Sequence of chain 1.C:
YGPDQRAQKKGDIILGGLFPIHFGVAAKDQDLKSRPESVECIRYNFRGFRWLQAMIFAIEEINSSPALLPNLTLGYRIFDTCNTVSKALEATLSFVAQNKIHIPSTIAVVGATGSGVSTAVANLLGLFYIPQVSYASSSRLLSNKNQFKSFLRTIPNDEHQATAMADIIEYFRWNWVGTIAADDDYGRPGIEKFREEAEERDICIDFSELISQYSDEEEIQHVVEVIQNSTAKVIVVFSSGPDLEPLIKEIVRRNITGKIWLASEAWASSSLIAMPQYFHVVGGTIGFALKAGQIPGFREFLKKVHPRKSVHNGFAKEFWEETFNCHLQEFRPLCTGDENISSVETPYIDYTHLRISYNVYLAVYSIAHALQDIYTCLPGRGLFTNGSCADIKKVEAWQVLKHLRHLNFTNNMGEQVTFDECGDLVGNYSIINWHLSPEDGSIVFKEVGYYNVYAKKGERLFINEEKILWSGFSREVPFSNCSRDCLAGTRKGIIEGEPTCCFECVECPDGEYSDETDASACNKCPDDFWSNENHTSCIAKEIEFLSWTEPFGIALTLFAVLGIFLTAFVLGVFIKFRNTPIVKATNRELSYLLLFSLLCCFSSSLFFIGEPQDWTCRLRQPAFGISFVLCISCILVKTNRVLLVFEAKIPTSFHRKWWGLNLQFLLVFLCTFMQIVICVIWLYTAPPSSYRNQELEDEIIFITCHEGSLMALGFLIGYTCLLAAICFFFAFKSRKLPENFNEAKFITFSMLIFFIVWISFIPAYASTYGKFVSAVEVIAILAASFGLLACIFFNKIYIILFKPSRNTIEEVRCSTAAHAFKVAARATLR

This protein binds this small molecule.
Small molecule (SMILES): CC(=O)N[C@H]1[C@H](O[C@H]2[C@H](O)[C@@H](NC(C)=O)CO[C@@H]2CO)O[C@H](CO)[C@@H](O)[C@@H]1O

Binding-site contacts:
Ligand atom N2 contacts residue ASN480 of chain 1.C at 2.9 Å (h-bond).
Ligand atom C8 contacts residue TYR502 of chain 1.C at 3.3 Å (hydrophobic).
Ligand atom C7 contacts residue ASN480 of chain 1.C at 3.6 Å.
Ligand atom C1 contacts residue ASN480 of chain 1.C at 1.4 Å.
Ligand atom O6 contacts residue TYR502 of chain 1.C at 3.2 Å.
Ligand atom N2 contacts residue TYR506 of chain 1.C at 3.2 Å.
Ligand atom C7 contacts residue TYR506 of chain 1.C at 4.0 Å (hydrophobic).
Ligand atom O7 contacts residue ASN480 of chain 1.C at 4.0 Å.
Ligand atom C1 contacts residue ASN504 of chain 1.C at 3.7 Å.
Ligand atom C8 contacts residue TYR506 of chain 1.C at 3.2 Å (hydrophobic).
Ligand atom C3 contacts residue TYR506 of chain 1.C at 4.3 Å (hydrophobic).
Ligand atom O7 contacts residue LYS315 of chain 1.C at 4.4 Å.
Ligand atom C3 contacts residue ASN480 of chain 1.C at 3.8 Å.
Ligand atom C2 contacts residue TYR506 of chain 1.C at 3.9 Å (hydrophobic).
Ligand atom O6 contacts residue ASN504 of chain 1.C at 4.3 Å.
Ligand atom O6 contacts residue ASN480 of chain 1.C at 4.5 Å.
Ligand atom C4 contacts residue ASN480 of chain 1.C at 4.2 Å.
Ligand atom C7 contacts residue ASN504 of chain 1.C at 4.4 Å.
Ligand atom C5 contacts residue ASN504 of chain 1.C at 3.4 Å.
Ligand atom O5 contacts residue ASN480 of chain 1.C at 2.3 Å (h-bond).
Ligand atom C2 contacts residue ASN480 of chain 1.C at 2.4 Å.
Ligand atom C8 contacts residue GLU467 of chain 1.C at 4.3 Å.
Ligand atom C1 contacts residue TYR506 of chain 1.C at 3.7 Å (hydrophobic).
Ligand atom C6 contacts residue TYR502 of chain 1.C at 3.8 Å (hydrophobic).
Ligand atom C5 contacts residue ASN480 of chain 1.C at 3.6 Å.
Ligand atom C8 contacts residue ASN504 of chain 1.C at 4.1 Å.
Ligand atom C6 contacts residue ASN504 of chain 1.C at 3.4 Å.
Ligand atom O5 contacts residue ASN504 of chain 1.C at 3.5 Å (h-bond).